Sequence of chain 1.B:
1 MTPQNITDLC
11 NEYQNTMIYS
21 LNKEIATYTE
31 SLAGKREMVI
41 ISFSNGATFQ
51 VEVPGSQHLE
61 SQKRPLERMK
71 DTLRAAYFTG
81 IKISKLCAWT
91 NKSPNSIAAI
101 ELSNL

This protein binds this small molecule.
Small molecule (SMILES): CC(=O)N[C@H]1[C@H](O[C@@H]2[C@H](O[C@]3(C(=O)O)C[C@H](O)[C@@H](NC(C)=O)[C@H]([C@H](O)[C@H](O)CO)O3)[C@@H](O)[C@H](O[C@H]3[C@H](O)[C@@H](O)[C@H](O)O[C@@H]3CO)O[C@@H]2CO)O[C@H](CO)[C@H](O)[C@@H]1O[C@@H]1O[C@H](CO)[C@H](O)[C@H](O)[C@H]1O

Binding-site contacts:
Ligand atom C7 contacts residue TYR13 of chain 1.B at 3.8 Å (hydrophobic).
Ligand atom C6 contacts residue HIS58 of chain 1.B at 3.8 Å.
Ligand atom O4 contacts residue LYS92 of chain 1.B at 2.9 Å (salt-bridge).
Ligand atom N5 contacts residue TYR13 of chain 1.B at 3.7 Å.
Ligand atom C9 contacts residue GLY34 of chain 1.C at 3.7 Å.
Ligand atom O3 contacts residue TRP89 of chain 1.B at 3.9 Å.
Ligand atom O4 contacts residue GLU12 of chain 1.B at 3.4 Å (salt-bridge).
Ligand atom O6 contacts residue LEU59 of chain 1.B at 3.8 Å.
Ligand atom C6 contacts residue GLN57 of chain 1.B at 3.6 Å.
Ligand atom O3 contacts residue ASN91 of chain 1.B at 2.9 Å (h-bond).
Ligand atom C3 contacts residue TRP89 of chain 1.B at 3.6 Å (hydrophobic).
Ligand atom O1A contacts residue TYR13 of chain 1.B at 3.5 Å.
Ligand atom C5 contacts residue TRP89 of chain 1.B at 3.6 Å (hydrophobic).
Ligand atom O4 contacts residue GLN57 of chain 1.B at 3.5 Å.
Ligand atom C6 contacts residue TRP89 of chain 1.B at 3.6 Å (hydrophobic).
Ligand atom O1A contacts residue GLN14 of chain 1.B at 2.8 Å (h-bond).
Ligand atom C4 contacts residue TRP89 of chain 1.B at 3.5 Å (hydrophobic).
Ligand atom O6 contacts residue GLN57 of chain 1.B at 3.6 Å.
Ligand atom C3 contacts residue LYS92 of chain 1.B at 3.6 Å.
Ligand atom O2 contacts residue ASN91 of chain 1.B at 3.0 Å (h-bond).
Ligand atom C4 contacts residue GLU12 of chain 1.B at 3.4 Å.
Ligand atom O4 contacts residue GLN57 of chain 1.B at 3.8 Å.
Ligand atom C5 contacts residue GLU12 of chain 1.B at 3.9 Å.
Ligand atom O3 contacts residue LYS92 of chain 1.B at 2.6 Å (salt-bridge).
Ligand atom O1B contacts residue TYR13 of chain 1.B at 3.7 Å.
Ligand atom O2 contacts residue GLN14 of chain 1.B at 3.5 Å (h-bond).
Ligand atom C9 contacts residue LEU59 of chain 1.B at 3.8 Å (hydrophobic).
Ligand atom C4 contacts residue GLN57 of chain 1.B at 3.4 Å.
Ligand atom C6 contacts residue TYR13 of chain 1.B at 3.8 Å (hydrophobic).
Ligand atom O9 contacts residue LEU59 of chain 1.B at 3.5 Å.
Ligand atom C4 contacts residue LYS92 of chain 1.B at 3.8 Å.
Ligand atom O6 contacts residue GLN62 of chain 1.B at 3.0 Å (h-bond).
Ligand atom C8 contacts residue GLN14 of chain 1.B at 3.7 Å.
Ligand atom O4 contacts residue GLU52 of chain 1.B at 2.7 Å (salt-bridge).
Ligand atom O8 contacts residue TYR13 of chain 1.B at 3.8 Å.
Ligand atom C8 contacts residue ASN15 of chain 1.B at 3.9 Å.
Ligand atom N5 contacts residue GLU12 of chain 1.B at 3.1 Å (salt-bridge).
Ligand atom C4 contacts residue GLU52 of chain 1.B at 3.5 Å.
Ligand atom C3 contacts residue ASN91 of chain 1.B at 3.7 Å.
Ligand atom C11 contacts residue TYR13 of chain 1.B at 3.6 Å (hydrophobic).

Sequence of chain 1.C:
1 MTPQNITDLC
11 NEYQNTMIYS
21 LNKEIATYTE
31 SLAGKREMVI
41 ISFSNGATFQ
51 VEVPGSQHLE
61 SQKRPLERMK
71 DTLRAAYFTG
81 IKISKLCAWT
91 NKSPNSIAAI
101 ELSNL